This protein binds this small molecule.
Small molecule (SMILES): OC[C@H]1O[C@H](O)[C@@H](O)[C@@H](O)[C@@H]1O

Binding-site contacts:
Ligand atom O4 contacts residue GHP5 of chain 1.F at 4.3 Å.
Ligand atom O6 contacts residue ASP377 of chain 1.C at 4.4 Å.
Ligand atom C2 contacts residue 3FG7 of chain 1.F at 2.5 Å.
Ligand atom C1 contacts residue GHP5 of chain 1.F at 4.2 Å.
Ligand atom C6 contacts residue GLN381 of chain 1.C at 3.9 Å.
Ligand atom C5 contacts residue GHP5 of chain 1.F at 3.7 Å.
Ligand atom C2 contacts residue ASP377 of chain 1.C at 3.4 Å.
Ligand atom C6 contacts residue GHP5 of chain 1.F at 4.5 Å.
Ligand atom O2 contacts residue ASP377 of chain 1.C at 2.8 Å (salt-bridge).
Ligand atom C4 contacts residue GHP5 of chain 1.F at 4.2 Å.
Ligand atom C1 contacts residue ARG272 of chain 1.C at 4.5 Å.
Ligand atom O5 contacts residue 3FG7 of chain 1.F at 2.6 Å (h-bond).
Ligand atom C5 contacts residue 3FG7 of chain 1.F at 3.2 Å.
Ligand atom O3 contacts residue 3FG7 of chain 1.F at 4.4 Å.
Ligand atom C1 contacts residue 3FG7 of chain 1.F at 1.5 Å.
Ligand atom O2 contacts residue 3FG3 of chain 1.F at 3.4 Å.
Ligand atom O5 contacts residue GHP5 of chain 1.F at 4.4 Å.
Ligand atom C3 contacts residue 3FG7 of chain 1.F at 3.1 Å.
Ligand atom C1 contacts residue 3FG3 of chain 1.F at 4.5 Å.
Ligand atom O5 contacts residue ASP377 of chain 1.C at 3.5 Å.
Ligand atom C3 contacts residue GHP5 of chain 1.F at 4.1 Å.
Ligand atom C3 contacts residue 3FG3 of chain 1.F at 4.2 Å.
Ligand atom O6 contacts residue GLN381 of chain 1.C at 3.1 Å (h-bond).
Ligand atom C2 contacts residue 3FG3 of chain 1.F at 3.6 Å.
Ligand atom C4 contacts residue 3FG7 of chain 1.F at 3.8 Å.
Ligand atom O3 contacts residue 3FG3 of chain 1.F at 3.3 Å (h-bond).
Ligand atom C1 contacts residue ASP377 of chain 1.C at 3.1 Å.
Ligand atom O2 contacts residue 3FG7 of chain 1.F at 3.8 Å.

Sequence of chain 1.C:
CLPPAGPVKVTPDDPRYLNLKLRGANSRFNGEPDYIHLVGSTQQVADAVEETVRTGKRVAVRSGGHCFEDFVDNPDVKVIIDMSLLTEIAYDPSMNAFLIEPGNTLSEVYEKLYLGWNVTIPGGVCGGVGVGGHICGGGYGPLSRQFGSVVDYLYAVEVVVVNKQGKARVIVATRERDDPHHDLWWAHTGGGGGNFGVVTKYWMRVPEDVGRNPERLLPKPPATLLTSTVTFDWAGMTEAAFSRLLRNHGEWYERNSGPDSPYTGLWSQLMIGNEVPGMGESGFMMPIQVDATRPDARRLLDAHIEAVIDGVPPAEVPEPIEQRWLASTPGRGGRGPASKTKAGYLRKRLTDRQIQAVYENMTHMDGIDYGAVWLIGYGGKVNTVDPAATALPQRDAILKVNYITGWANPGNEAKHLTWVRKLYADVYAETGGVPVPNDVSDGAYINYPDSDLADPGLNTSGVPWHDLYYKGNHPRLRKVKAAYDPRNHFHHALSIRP